Binding-site contacts:
Ligand atom C11 contacts residue TYR145 of chain 22.A at 3.7 Å (hydrophobic).
Ligand atom C9 contacts residue TYR145 of chain 22.A at 4.4 Å (hydrophobic).
Ligand atom O4 contacts residue TYR250 of chain 21.A at 3.4 Å.
Ligand atom C1 contacts residue PRO252 of chain 21.A at 4.0 Å (hydrophobic).
Ligand atom O4 contacts residue PRO252 of chain 21.A at 3.6 Å.
Ligand atom C10 contacts residue TYR145 of chain 22.A at 3.6 Å (hydrophobic).
Ligand atom N5 contacts residue TYR145 of chain 22.A at 2.6 Å (h-bond).
Ligand atom O4 contacts residue TYR145 of chain 22.A at 4.2 Å.
Ligand atom C8 contacts residue ALA146 of chain 22.A at 4.5 Å (hydrophobic).
Ligand atom C5 contacts residue TYR145 of chain 22.A at 3.3 Å (hydrophobic).
Ligand atom C4 contacts residue TYR145 of chain 22.A at 3.6 Å (hydrophobic).
Ligand atom O1B contacts residue ALA146 of chain 22.A at 4.3 Å.
Ligand atom O4 contacts residue ASN251 of chain 21.A at 4.1 Å.
Ligand atom C7 contacts residue TYR145 of chain 22.A at 3.9 Å (hydrophobic).
Ligand atom N5 contacts residue TYR250 of chain 21.A at 4.4 Å.
Ligand atom O1A contacts residue ASN148 of chain 22.A at 4.3 Å.
Ligand atom C1 contacts residue ALA146 of chain 22.A at 4.0 Å (hydrophobic).
Ligand atom O8 contacts residue ALA146 of chain 22.A at 3.3 Å.
Ligand atom C6 contacts residue TYR145 of chain 22.A at 3.4 Å (hydrophobic).
Ligand atom O10 contacts residue TYR250 of chain 21.A at 2.8 Å (h-bond).
Ligand atom C1 contacts residue SER147 of chain 22.A at 3.6 Å.
Ligand atom O1A contacts residue SER147 of chain 22.A at 3.1 Å (h-bond).
Ligand atom O1A contacts residue ALA146 of chain 22.A at 3.2 Å.
Ligand atom C10 contacts residue TYR250 of chain 21.A at 3.5 Å (hydrophobic).
Ligand atom O1B contacts residue PRO252 of chain 21.A at 3.3 Å.
Ligand atom O1B contacts residue SER147 of chain 22.A at 2.7 Å (h-bond).
Ligand atom C4 contacts residue PRO252 of chain 21.A at 3.7 Å (hydrophobic).
Ligand atom C11 contacts residue ARG143 of chain 22.A at 4.0 Å.
Ligand atom C11 contacts residue TYR250 of chain 21.A at 3.7 Å (hydrophobic).
Ligand atom C6 contacts residue ALA146 of chain 22.A at 4.3 Å (hydrophobic).
Ligand atom C3 contacts residue PRO252 of chain 21.A at 3.8 Å (hydrophobic).

Sequence of chain 22.A:
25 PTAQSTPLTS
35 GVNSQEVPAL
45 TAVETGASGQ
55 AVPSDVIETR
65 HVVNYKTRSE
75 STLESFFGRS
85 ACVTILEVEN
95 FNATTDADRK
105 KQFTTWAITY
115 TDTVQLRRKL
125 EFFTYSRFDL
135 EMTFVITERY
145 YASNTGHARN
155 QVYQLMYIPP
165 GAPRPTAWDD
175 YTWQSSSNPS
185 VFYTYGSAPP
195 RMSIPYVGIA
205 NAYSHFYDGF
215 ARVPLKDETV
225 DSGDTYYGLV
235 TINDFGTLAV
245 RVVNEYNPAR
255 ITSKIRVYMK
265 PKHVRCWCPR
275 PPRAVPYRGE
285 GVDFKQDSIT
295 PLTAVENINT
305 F

Sequence of chain 21.A:
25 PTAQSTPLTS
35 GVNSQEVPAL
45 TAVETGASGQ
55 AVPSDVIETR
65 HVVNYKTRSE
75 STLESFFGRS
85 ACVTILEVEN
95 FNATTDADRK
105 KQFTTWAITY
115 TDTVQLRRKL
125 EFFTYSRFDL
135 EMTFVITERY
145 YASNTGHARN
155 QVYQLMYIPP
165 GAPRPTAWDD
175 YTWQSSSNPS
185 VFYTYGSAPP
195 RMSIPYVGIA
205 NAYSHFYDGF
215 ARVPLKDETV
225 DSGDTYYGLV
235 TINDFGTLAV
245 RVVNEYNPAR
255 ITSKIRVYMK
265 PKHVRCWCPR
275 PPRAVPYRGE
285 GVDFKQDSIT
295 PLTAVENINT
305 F

The protein below binds the small molecule below.
Small molecule (SMILES): CC(=O)N[C@H]1[C@H]([C@H](O)[C@H](O)CO)O[C@@](O)(C(=O)O)C[C@@H]1O